The protein below binds the small molecule below.
Small molecule (SMILES): CC(=O)N[C@@H]1[C@@H](O)[C@H](O)[C@@H](CO)O[C@H]1O

Sequence of chain 1.I:
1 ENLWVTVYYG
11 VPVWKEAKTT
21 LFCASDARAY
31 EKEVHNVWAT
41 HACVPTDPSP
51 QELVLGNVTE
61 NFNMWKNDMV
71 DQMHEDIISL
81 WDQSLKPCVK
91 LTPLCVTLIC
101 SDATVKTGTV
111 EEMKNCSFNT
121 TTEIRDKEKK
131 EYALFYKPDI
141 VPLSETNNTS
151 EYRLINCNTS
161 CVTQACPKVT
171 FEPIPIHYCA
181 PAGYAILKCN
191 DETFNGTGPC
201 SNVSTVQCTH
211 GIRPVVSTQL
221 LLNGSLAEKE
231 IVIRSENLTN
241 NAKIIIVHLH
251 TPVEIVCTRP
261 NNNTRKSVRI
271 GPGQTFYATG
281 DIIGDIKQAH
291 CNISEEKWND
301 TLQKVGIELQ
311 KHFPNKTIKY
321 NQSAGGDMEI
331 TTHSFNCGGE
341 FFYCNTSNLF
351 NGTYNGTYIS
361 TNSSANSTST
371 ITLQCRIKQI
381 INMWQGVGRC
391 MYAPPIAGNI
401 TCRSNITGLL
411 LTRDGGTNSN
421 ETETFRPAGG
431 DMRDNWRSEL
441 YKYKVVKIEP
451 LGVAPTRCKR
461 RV

Binding-site contacts:
Ligand atom C3 contacts residue ASN345 of chain 1.I at 3.7 Å.
Ligand atom C1 contacts residue GLN322 of chain 1.I at 4.0 Å.
Ligand atom C8 contacts residue THR331 of chain 1.I at 4.2 Å.
Ligand atom C6 contacts residue ASN345 of chain 1.I at 4.0 Å.
Ligand atom C1 contacts residue ASN345 of chain 1.I at 1.4 Å.
Ligand atom N2 contacts residue ASN345 of chain 1.I at 3.1 Å (h-bond).
Ligand atom O6 contacts residue ASN345 of chain 1.I at 4.0 Å.
Ligand atom C7 contacts residue ASN345 of chain 1.I at 3.6 Å.
Ligand atom O5 contacts residue SER347 of chain 1.I at 4.2 Å.
Ligand atom C5 contacts residue ASN345 of chain 1.I at 3.3 Å.
Ligand atom O5 contacts residue ASN345 of chain 1.I at 1.9 Å (h-bond).
Ligand atom O7 contacts residue GLN322 of chain 1.I at 3.3 Å (h-bond).
Ligand atom C7 contacts residue GLN322 of chain 1.I at 4.5 Å.
Ligand atom C5 contacts residue SER347 of chain 1.I at 3.9 Å.
Ligand atom C8 contacts residue ASN345 of chain 1.I at 4.3 Å.
Ligand atom C6 contacts residue SER347 of chain 1.I at 3.4 Å.
Ligand atom C5 contacts residue GLN322 of chain 1.I at 4.0 Å.
Ligand atom C4 contacts residue ASN345 of chain 1.I at 3.9 Å.
Ligand atom O7 contacts residue ASN345 of chain 1.I at 4.1 Å.
Ligand atom C2 contacts residue ASN345 of chain 1.I at 2.4 Å.
Ligand atom O5 contacts residue GLN322 of chain 1.I at 4.2 Å.